Sequence of chain 1.C:
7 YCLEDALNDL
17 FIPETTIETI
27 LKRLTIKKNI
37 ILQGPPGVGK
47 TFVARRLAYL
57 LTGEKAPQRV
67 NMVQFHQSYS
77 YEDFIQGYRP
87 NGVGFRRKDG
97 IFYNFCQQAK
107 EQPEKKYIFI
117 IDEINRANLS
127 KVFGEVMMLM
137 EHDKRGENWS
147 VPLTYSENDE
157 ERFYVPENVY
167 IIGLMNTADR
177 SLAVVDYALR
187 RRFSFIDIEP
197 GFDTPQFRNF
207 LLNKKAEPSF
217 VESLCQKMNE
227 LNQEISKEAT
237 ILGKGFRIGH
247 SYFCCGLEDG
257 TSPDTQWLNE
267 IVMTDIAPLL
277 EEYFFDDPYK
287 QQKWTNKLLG

A protein and the small-molecule ligand that binds it are described below.
Small molecule (SMILES): Nc1nc2c(ncn2[C@@H]2O[C@H](CO[P](=O)(O)O[P](=O)(O)NP(=O)(O)O)[C@@H](O)[C@H]2O)c(=O)[nH]1

Binding-site contacts:
Ligand atom N1 contacts residue PHE17 of chain 1.B at 3.4 Å.
Ligand atom O4' contacts residue SER247 of chain 1.B at 3.0 Å (h-bond).
Ligand atom O2B contacts residue THR47 of chain 1.B at 2.6 Å (h-bond).
Ligand atom N7 contacts residue HIS246 of chain 1.B at 3.0 Å (h-bond).
Ligand atom N1 contacts residue PHE48 of chain 1.B at 3.3 Å.
Ligand atom C6 contacts residue PHE17 of chain 1.B at 3.5 Å (hydrophobic).
Ligand atom N3 contacts residue PHE48 of chain 1.B at 3.5 Å.
Ligand atom O2G contacts residue ARG187 of chain 1.C at 3.4 Å (salt-bridge).
Ligand atom O3G contacts residue ARG188 of chain 1.C at 3.0 Å (salt-bridge).
Ligand atom O1A contacts residue GLY45 of chain 1.B at 3.0 Å.
Ligand atom O1B contacts residue LYS46 of chain 1.B at 2.3 Å (salt-bridge).
Ligand atom O3A contacts residue GLY43 of chain 1.B at 3.3 Å (h-bond).
Ligand atom C3' contacts residue ASP139 of chain 1.C at 3.2 Å.
Ligand atom O6 contacts residue PHE17 of chain 1.B at 2.9 Å (h-bond).
Ligand atom O1A contacts residue LYS46 of chain 1.B at 3.0 Å (salt-bridge).
Ligand atom O6 contacts residue LEU16 of chain 1.B at 3.3 Å.
Ligand atom PG contacts residue ARG188 of chain 1.C at 3.5 Å.
Ligand atom O1A contacts residue PHE48 of chain 1.B at 3.2 Å (h-bond).
Ligand atom N2 contacts residue ASP15 of chain 1.B at 3.0 Å (salt-bridge).
Ligand atom C8 contacts residue HIS246 of chain 1.B at 3.3 Å.
Ligand atom C4 contacts residue PHE48 of chain 1.B at 3.5 Å (hydrophobic).
Ligand atom O3G contacts residue GLU119 of chain 1.B at 3.4 Å (salt-bridge).
Ligand atom N3 contacts residue CYS250 of chain 1.B at 3.3 Å (h-bond).
Ligand atom C2 contacts residue PHE48 of chain 1.B at 3.3 Å (hydrophobic).
Ligand atom O1A contacts residue THR47 of chain 1.B at 2.8 Å (h-bond).
Ligand atom N1 contacts residue ASP15 of chain 1.B at 3.2 Å (salt-bridge).
Ligand atom O2G contacts residue ARG188 of chain 1.C at 2.4 Å (salt-bridge).
Ligand atom C6 contacts residue PHE48 of chain 1.B at 3.4 Å (hydrophobic).
Ligand atom O2A contacts residue LYS140 of chain 1.C at 3.3 Å (salt-bridge).
Ligand atom O2B contacts residue MG1 of chain 1.L at 2.7 Å.
Ligand atom O1G contacts residue PRO42 of chain 1.B at 3.2 Å.
Ligand atom C4' contacts residue SER247 of chain 1.B at 3.1 Å.
Ligand atom O3' contacts residue ASP139 of chain 1.C at 3.1 Å (salt-bridge).
Ligand atom O2' contacts residue PHE48 of chain 1.B at 3.4 Å.
Ligand atom O3G contacts residue MG1 of chain 1.L at 2.7 Å.
Ligand atom O3A contacts residue GLY45 of chain 1.B at 3.5 Å (h-bond).
Ligand atom O6 contacts residue ASP15 of chain 1.B at 2.9 Å (salt-bridge).
Ligand atom N3B contacts residue ARG187 of chain 1.C at 3.4 Å (salt-bridge).
Ligand atom C5 contacts residue PHE48 of chain 1.B at 3.4 Å (hydrophobic).
Ligand atom O1G contacts residue LYS46 of chain 1.B at 3.4 Å (salt-bridge).

Sequence of chain 1.B:
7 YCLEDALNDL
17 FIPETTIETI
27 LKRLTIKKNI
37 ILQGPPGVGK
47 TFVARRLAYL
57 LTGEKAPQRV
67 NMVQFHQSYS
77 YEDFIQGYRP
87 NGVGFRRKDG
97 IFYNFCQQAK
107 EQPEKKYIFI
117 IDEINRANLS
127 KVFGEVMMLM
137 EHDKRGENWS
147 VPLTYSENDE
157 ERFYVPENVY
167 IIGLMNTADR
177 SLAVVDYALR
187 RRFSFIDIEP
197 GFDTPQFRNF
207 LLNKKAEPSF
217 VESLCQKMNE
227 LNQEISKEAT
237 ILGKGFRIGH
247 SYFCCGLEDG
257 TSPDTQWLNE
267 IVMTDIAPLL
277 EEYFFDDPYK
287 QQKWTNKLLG